Sequence of chain 1.B:
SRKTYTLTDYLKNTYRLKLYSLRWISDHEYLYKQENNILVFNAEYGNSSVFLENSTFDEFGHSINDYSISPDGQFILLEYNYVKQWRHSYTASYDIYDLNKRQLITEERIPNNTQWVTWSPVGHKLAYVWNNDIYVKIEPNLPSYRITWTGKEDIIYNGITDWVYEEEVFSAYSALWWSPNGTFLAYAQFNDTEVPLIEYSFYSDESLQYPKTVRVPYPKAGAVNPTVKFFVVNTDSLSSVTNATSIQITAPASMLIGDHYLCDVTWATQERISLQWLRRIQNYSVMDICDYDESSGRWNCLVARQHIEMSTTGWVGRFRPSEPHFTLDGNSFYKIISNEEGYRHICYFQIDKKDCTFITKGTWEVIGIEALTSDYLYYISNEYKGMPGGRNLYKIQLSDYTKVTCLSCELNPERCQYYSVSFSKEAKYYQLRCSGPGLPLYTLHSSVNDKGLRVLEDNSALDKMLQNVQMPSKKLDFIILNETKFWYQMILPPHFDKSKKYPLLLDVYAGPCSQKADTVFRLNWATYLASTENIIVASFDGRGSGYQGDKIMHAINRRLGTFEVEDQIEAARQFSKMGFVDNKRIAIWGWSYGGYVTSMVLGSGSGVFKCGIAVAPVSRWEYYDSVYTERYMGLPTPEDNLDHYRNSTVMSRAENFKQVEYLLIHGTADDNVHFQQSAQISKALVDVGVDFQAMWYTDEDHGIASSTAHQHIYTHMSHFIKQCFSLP

A protein and the small-molecule ligand that binds it are described below.
Small molecule (SMILES): CC(=O)N[C@@H]1[C@@H](O)[C@H](O)[C@@H](CO)O[C@H]1O

Binding-site contacts:
Ligand atom C3 contacts residue ASN36 of chain 1.B at 3.8 Å.
Ligand atom C5 contacts residue ASN37 of chain 1.B at 4.2 Å.
Ligand atom C8 contacts residue ASN54 of chain 1.B at 4.3 Å.
Ligand atom O5 contacts residue ASN37 of chain 1.B at 3.0 Å (h-bond).
Ligand atom O7 contacts residue ASN36 of chain 1.B at 2.7 Å.
Ligand atom O7 contacts residue ASN54 of chain 1.B at 4.0 Å.
Ligand atom C6 contacts residue ASN37 of chain 1.B at 4.3 Å.
Ligand atom C7 contacts residue ASN36 of chain 1.B at 3.1 Å.
Ligand atom N2 contacts residue ASN54 of chain 1.B at 2.9 Å (h-bond).
Ligand atom C5 contacts residue ASN54 of chain 1.B at 3.7 Å.
Ligand atom O5 contacts residue ASN36 of chain 1.B at 4.2 Å.
Ligand atom C3 contacts residue ASN54 of chain 1.B at 3.8 Å.
Ligand atom C1 contacts residue ASN36 of chain 1.B at 3.8 Å.
Ligand atom O5 contacts residue ASN54 of chain 1.B at 2.4 Å (h-bond).
Ligand atom O3 contacts residue ASN36 of chain 1.B at 3.7 Å.
Ligand atom C2 contacts residue ASN54 of chain 1.B at 2.4 Å.
Ligand atom C8 contacts residue ASN36 of chain 1.B at 3.9 Å.
Ligand atom C7 contacts residue ASN54 of chain 1.B at 3.5 Å.
Ligand atom C1 contacts residue ASN37 of chain 1.B at 3.7 Å.
Ligand atom C2 contacts residue ASN36 of chain 1.B at 3.1 Å.
Ligand atom C1 contacts residue ASN54 of chain 1.B at 1.4 Å.
Ligand atom N2 contacts residue ASN36 of chain 1.B at 3.6 Å.
Ligand atom C4 contacts residue ASN54 of chain 1.B at 4.2 Å.
Ligand atom C4 contacts residue ASN36 of chain 1.B at 4.1 Å.